Sequence of chain 2.A:
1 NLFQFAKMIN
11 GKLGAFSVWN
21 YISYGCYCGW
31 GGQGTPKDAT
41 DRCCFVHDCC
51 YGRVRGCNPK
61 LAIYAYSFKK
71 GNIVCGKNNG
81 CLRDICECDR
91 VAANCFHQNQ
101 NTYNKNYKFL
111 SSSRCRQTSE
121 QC

The protein below binds the small molecule below.
Small molecule (SMILES): COCCOCCOCCOc1ccc(C(C)(C)CC(C)(C)C)cc1

Sequence of chain 2.B:
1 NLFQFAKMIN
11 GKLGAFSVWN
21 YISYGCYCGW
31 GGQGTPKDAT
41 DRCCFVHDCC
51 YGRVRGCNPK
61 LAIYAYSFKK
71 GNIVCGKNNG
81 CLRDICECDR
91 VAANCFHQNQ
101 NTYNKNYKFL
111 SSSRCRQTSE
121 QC

Binding-site contacts:
Ligand atom C11 contacts residue ILE22 of chain 2.A at 3.9 Å (hydrophobic).
Ligand atom C2 contacts residue VAL18 of chain 2.A at 3.9 Å (hydrophobic).
Ligand atom C19 contacts residue TYR21 of chain 2.A at 4.0 Å (hydrophobic).
Ligand atom C13 contacts residue LEU2 of chain 2.A at 4.0 Å (hydrophobic).
Ligand atom O18 contacts residue TYR21 of chain 2.A at 4.0 Å.
Ligand atom C13 contacts residue VAL18 of chain 2.A at 3.8 Å (hydrophobic).
Ligand atom C22 contacts residue CYS44 of chain 2.A at 3.8 Å (hydrophobic).
Ligand atom C25 contacts residue LYS60 of chain 2.A at 4.1 Å.
Ligand atom C22 contacts residue GLY29 of chain 2.A at 3.9 Å.
Ligand atom C4 contacts residue PHE16 of chain 2.B at 3.4 Å (hydrophobic).
Ligand atom O21 contacts residue TYR27 of chain 2.A at 3.6 Å (h-bond).
Ligand atom C19 contacts residue PHE96 of chain 2.A at 4.1 Å (hydrophobic).
Ligand atom O24 contacts residue GLY29 of chain 2.A at 3.9 Å.
Ligand atom C22 contacts residue HIS47 of chain 2.A at 4.0 Å.
Ligand atom C20 contacts residue PHE5 of chain 2.A at 4.1 Å (hydrophobic).
Ligand atom C22 contacts residue TYR27 of chain 2.A at 3.6 Å (hydrophobic).
Ligand atom C16 contacts residue PHE5 of chain 2.A at 4.0 Å (hydrophobic).
Ligand atom C3 contacts residue TRP19 of chain 2.A at 3.5 Å (hydrophobic).
Ligand atom C16 contacts residue VAL18 of chain 2.A at 3.6 Å (hydrophobic).
Ligand atom C19 contacts residue CYS44 of chain 2.A at 3.8 Å (hydrophobic).
Ligand atom O21 contacts residue GLY29 of chain 2.A at 3.2 Å (h-bond).
Ligand atom C17 contacts residue TYR21 of chain 2.A at 3.3 Å (hydrophobic).
Ligand atom C23 contacts residue TYR27 of chain 2.A at 3.6 Å (hydrophobic).
Ligand atom O21 contacts residue CYS28 of chain 2.A at 3.7 Å.
Ligand atom O21 contacts residue CYS44 of chain 2.A at 4.0 Å.
Ligand atom C25 contacts residue TRP30 of chain 2.A at 3.6 Å (hydrophobic).
Ligand atom O18 contacts residue PHE5 of chain 2.A at 3.5 Å.
Ligand atom C2 contacts residue ILE22 of chain 2.A at 3.7 Å (hydrophobic).
Ligand atom C19 contacts residue PHE5 of chain 2.A at 3.9 Å (hydrophobic).
Ligand atom C2 contacts residue TRP19 of chain 2.A at 4.0 Å (hydrophobic).
Ligand atom C14 contacts residue LEU2 of chain 2.A at 3.7 Å (hydrophobic).
Ligand atom C20 contacts residue CYS44 of chain 2.A at 3.9 Å (hydrophobic).
Ligand atom C17 contacts residue PHE5 of chain 2.A at 4.1 Å (hydrophobic).
Ligand atom C3 contacts residue TFA1 of chain 2.I at 3.9 Å.
Ligand atom C23 contacts residue GLY29 of chain 2.A at 3.7 Å.
Ligand atom C20 contacts residue HIS47 of chain 2.A at 3.7 Å.
Ligand atom C4 contacts residue TFA1 of chain 2.I at 3.6 Å.
Ligand atom C25 contacts residue GLY29 of chain 2.A at 3.7 Å.
Ligand atom C12 contacts residue ILE22 of chain 2.A at 4.2 Å (hydrophobic).
Ligand atom C8 contacts residue LEU2 of chain 2.A at 3.8 Å (hydrophobic).